Sequence of chain 1.C:
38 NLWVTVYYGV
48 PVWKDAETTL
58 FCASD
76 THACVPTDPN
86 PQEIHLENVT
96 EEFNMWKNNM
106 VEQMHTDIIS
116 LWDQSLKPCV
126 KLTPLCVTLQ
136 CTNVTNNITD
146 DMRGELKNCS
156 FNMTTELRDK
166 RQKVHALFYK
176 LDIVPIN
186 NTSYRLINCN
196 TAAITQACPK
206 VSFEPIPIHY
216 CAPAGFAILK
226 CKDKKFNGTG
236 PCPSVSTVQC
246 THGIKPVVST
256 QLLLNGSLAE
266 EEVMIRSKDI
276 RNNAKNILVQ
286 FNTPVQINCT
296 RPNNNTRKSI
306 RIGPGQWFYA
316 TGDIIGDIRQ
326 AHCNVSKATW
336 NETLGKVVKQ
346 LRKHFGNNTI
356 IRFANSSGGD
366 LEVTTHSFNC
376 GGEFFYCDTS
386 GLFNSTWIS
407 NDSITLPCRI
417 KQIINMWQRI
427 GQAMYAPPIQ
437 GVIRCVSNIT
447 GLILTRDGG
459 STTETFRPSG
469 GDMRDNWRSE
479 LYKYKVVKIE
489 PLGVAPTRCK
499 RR

The small molecule below binds the protein below.
Small molecule (SMILES): CC(=O)N[C@@H]1[C@@H](O)[C@H](O)[C@@H](CO)O[C@H]1O

Binding-site contacts:
Ligand atom O5 contacts residue ASN329 of chain 1.C at 2.4 Å (h-bond).
Ligand atom C3 contacts residue ASN329 of chain 1.C at 3.8 Å.
Ligand atom C8 contacts residue HIS327 of chain 1.C at 4.0 Å.
Ligand atom C2 contacts residue HIS327 of chain 1.C at 4.0 Å.
Ligand atom N2 contacts residue HIS327 of chain 1.C at 3.2 Å (h-bond).
Ligand atom C8 contacts residue THR295 of chain 1.C at 3.4 Å.
Ligand atom C7 contacts residue ASN293 of chain 1.C at 4.2 Å.
Ligand atom C7 contacts residue ASN329 of chain 1.C at 3.1 Å.
Ligand atom C3 contacts residue HIS327 of chain 1.C at 4.0 Å.
Ligand atom C1 contacts residue HIS327 of chain 1.C at 4.3 Å.
Ligand atom N2 contacts residue ASN329 of chain 1.C at 2.9 Å (h-bond).
Ligand atom O3 contacts residue HIS327 of chain 1.C at 4.4 Å.
Ligand atom O5 contacts residue THR411 of chain 1.C at 4.2 Å.
Ligand atom O7 contacts residue ASN293 of chain 1.C at 3.9 Å.
Ligand atom C8 contacts residue ASN329 of chain 1.C at 4.3 Å.
Ligand atom C1 contacts residue THR411 of chain 1.C at 4.2 Å.
Ligand atom C4 contacts residue ASN329 of chain 1.C at 4.2 Å.
Ligand atom O7 contacts residue ASN329 of chain 1.C at 2.9 Å (h-bond).
Ligand atom C7 contacts residue HIS327 of chain 1.C at 4.1 Å.
Ligand atom C8 contacts residue ASN293 of chain 1.C at 3.5 Å.
Ligand atom C2 contacts residue ASN329 of chain 1.C at 2.4 Å.
Ligand atom C1 contacts residue ASN329 of chain 1.C at 1.4 Å.
Ligand atom C5 contacts residue ASN329 of chain 1.C at 3.7 Å.